Sequence of chain 1.E:
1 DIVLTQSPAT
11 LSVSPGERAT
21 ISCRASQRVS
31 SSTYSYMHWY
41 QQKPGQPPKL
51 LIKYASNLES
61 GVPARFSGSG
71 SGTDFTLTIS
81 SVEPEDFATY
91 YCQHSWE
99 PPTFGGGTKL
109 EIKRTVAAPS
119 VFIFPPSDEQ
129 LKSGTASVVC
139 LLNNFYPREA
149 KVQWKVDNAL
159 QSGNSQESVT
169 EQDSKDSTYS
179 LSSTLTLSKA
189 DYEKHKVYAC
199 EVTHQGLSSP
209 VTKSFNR

Binding-site contacts:
Ligand atom OAE contacts residue THR5 of chain 1.E at 3.7 Å.
Ligand atom OAE contacts residue SER7 of chain 1.E at 3.4 Å (h-bond).
Ligand atom NAC contacts residue SER7 of chain 1.E at 4.0 Å.
Ligand atom OAE contacts residue GLN6 of chain 1.E at 3.7 Å.
Ligand atom CAB contacts residue ALA9 of chain 1.E at 4.4 Å (hydrophobic).
Ligand atom CAA contacts residue PRO8 of chain 1.E at 4.4 Å (hydrophobic).
Ligand atom CAA contacts residue SER7 of chain 1.E at 3.4 Å.
Ligand atom CAB contacts residue GLN6 of chain 1.E at 3.8 Å.
Ligand atom CAA contacts residue GLN6 of chain 1.E at 4.3 Å.
Ligand atom NAC contacts residue GLN6 of chain 1.E at 4.2 Å.

The protein below binds the small molecule below.
Small molecule (SMILES): C[N+](C)(C)[O-]